Binding-site contacts:
Ligand atom C15 contacts residue MET46 of chain 1.A at 3.9 Å (hydrophobic).
Ligand atom C25 contacts residue PHE107 of chain 1.A at 3.5 Å (hydrophobic).
Ligand atom C22 contacts residue VAL237 of chain 1.A at 3.7 Å (hydrophobic).
Ligand atom O03 contacts residue LEU90 of chain 1.A at 3.7 Å.
Ligand atom C27 contacts residue MET124 of chain 1.A at 3.5 Å (hydrophobic).
Ligand atom C12 contacts residue ALA53 of chain 1.A at 3.5 Å (hydrophobic).
Ligand atom O01 contacts residue LEU49 of chain 1.A at 3.2 Å.
Ligand atom C22 contacts residue PRO238 of chain 1.A at 3.9 Å (hydrophobic).
Ligand atom O06 contacts residue GLY224 of chain 1.A at 3.1 Å.
Ligand atom S01 contacts residue ILE127 of chain 1.A at 4.0 Å.
Ligand atom C18 contacts residue MET91 of chain 1.A at 3.9 Å (hydrophobic).
Ligand atom C28 contacts residue MET124 of chain 1.A at 3.6 Å (hydrophobic).
Ligand atom C11 contacts residue ALA53 of chain 1.A at 3.8 Å (hydrophobic).
Ligand atom BR contacts residue PHE128 of chain 1.A at 3.4 Å.
Ligand atom C19 contacts residue ASP54 of chain 1.A at 3.8 Å.
Ligand atom C06 contacts residue GLU56 of chain 1.A at 3.3 Å.
Ligand atom C23 contacts residue ILE127 of chain 1.A at 3.9 Å (hydrophobic).
Ligand atom C06 contacts residue ALA53 of chain 1.A at 3.9 Å (hydrophobic).
Ligand atom O03 contacts residue GLU56 of chain 1.A at 2.5 Å (salt-bridge).
Ligand atom O05 contacts residue MET46 of chain 1.A at 3.9 Å.
Ligand atom O04 contacts residue ILE127 of chain 1.A at 3.4 Å.
Ligand atom C05 contacts residue ALA53 of chain 1.A at 3.9 Å (hydrophobic).
Ligand atom N01 contacts residue ASP54 of chain 1.A at 2.8 Å (salt-bridge).
Ligand atom O02 contacts residue THR50 of chain 1.A at 3.8 Å.
Ligand atom O03 contacts residue ARG97 of chain 1.A at 3.4 Å (salt-bridge).
Ligand atom C01 contacts residue LEU90 of chain 1.A at 4.0 Å (hydrophobic).
Ligand atom O06 contacts residue ILE127 of chain 1.A at 3.6 Å.
Ligand atom C16 contacts residue PHE107 of chain 1.A at 3.9 Å (hydrophobic).
Ligand atom C21 contacts residue ASP54 of chain 1.A at 3.2 Å.
Ligand atom C22 contacts residue ASP54 of chain 1.A at 3.6 Å.
Ligand atom C01 contacts residue GLU56 of chain 1.A at 3.3 Å.
Ligand atom C05 contacts residue LEU49 of chain 1.A at 3.9 Å (hydrophobic).
Ligand atom C13 contacts residue THR50 of chain 1.A at 3.9 Å.
Ligand atom C14 contacts residue LEU228 of chain 1.A at 3.9 Å (hydrophobic).
Ligand atom C02 contacts residue LEU90 of chain 1.A at 3.7 Å (hydrophobic).
Ligand atom C24 contacts residue LEU131 of chain 1.A at 3.8 Å (hydrophobic).
Ligand atom C20 contacts residue ASP54 of chain 1.A at 3.6 Å.
Ligand atom C14 contacts residue THR50 of chain 1.A at 3.3 Å.
Ligand atom C21 contacts residue PRO238 of chain 1.A at 3.6 Å (hydrophobic).
Ligand atom C20 contacts residue VAL237 of chain 1.A at 4.0 Å (hydrophobic).

A small-molecule ligand and the protein it binds are described below.
Small molecule (SMILES): CN(C)CCOc1ccc(C2=C(c3ccc(O)cc3)[C@@H]3C[C@@H](S(=O)(=O)Oc4ccc(Br)cc4)[C@H]2O3)cc1

Sequence of chain 1.A:
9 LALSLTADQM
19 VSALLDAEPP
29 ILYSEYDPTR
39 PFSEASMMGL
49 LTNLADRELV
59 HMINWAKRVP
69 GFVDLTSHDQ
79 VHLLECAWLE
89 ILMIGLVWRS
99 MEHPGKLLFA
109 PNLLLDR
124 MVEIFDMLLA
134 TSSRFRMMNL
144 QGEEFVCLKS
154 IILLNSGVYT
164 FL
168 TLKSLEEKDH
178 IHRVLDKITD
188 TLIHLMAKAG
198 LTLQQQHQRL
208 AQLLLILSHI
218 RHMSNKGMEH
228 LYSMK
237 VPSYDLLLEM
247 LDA